Sequence of chain 1.A:
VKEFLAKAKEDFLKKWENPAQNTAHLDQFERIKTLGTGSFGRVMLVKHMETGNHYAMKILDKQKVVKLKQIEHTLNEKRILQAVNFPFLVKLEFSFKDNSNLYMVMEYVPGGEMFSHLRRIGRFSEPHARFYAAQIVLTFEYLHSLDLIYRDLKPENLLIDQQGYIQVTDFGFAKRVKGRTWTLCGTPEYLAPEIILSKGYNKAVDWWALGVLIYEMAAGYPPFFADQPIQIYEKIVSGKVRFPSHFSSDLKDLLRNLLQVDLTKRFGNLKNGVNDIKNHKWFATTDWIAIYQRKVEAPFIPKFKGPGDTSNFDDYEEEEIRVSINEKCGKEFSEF

The protein below binds the small molecule below.
Small molecule (SMILES): N[C@H](COc1cncc(C2=NCC3=NN=CC3=C2)c1)CC1=C2C=CCC=C2N=C1

Binding-site contacts:
Ligand atom C25 contacts residue THR184 of chain 1.A at 3.7 Å.
Ligand atom C9 contacts residue ARG57 of chain 1.A at 3.5 Å.
Ligand atom C17 contacts residue ASP185 of chain 1.A at 3.5 Å.
Ligand atom N28 contacts residue ALA71 of chain 1.A at 3.3 Å.
Ligand atom C20 contacts residue THR184 of chain 1.A at 3.9 Å.
Ligand atom N19 contacts residue ASP185 of chain 1.A at 3.5 Å.
Ligand atom N29 contacts residue GLU122 of chain 1.A at 3.6 Å.
Ligand atom C11 contacts residue LYS73 of chain 1.A at 3.6 Å.
Ligand atom C1 contacts residue THR52 of chain 1.A at 4.0 Å.
Ligand atom N29 contacts residue VAL124 of chain 1.A at 3.0 Å (h-bond).
Ligand atom N29 contacts residue LEU174 of chain 1.A at 3.6 Å.
Ligand atom C2 contacts residue THR52 of chain 1.A at 3.7 Å.
Ligand atom N29 contacts residue ALA71 of chain 1.A at 3.5 Å.
Ligand atom C17 contacts residue LYS73 of chain 1.A at 3.3 Å.
Ligand atom C24 contacts residue LEU174 of chain 1.A at 3.6 Å (hydrophobic).
Ligand atom C9 contacts residue GLY56 of chain 1.A at 3.6 Å.
Ligand atom N23 contacts residue THR184 of chain 1.A at 3.7 Å.
Ligand atom C26 contacts residue ALA71 of chain 1.A at 3.4 Å (hydrophobic).
Ligand atom C21 contacts residue LYS73 of chain 1.A at 3.7 Å.
Ligand atom C1 contacts residue GLY53 of chain 1.A at 3.6 Å.
Ligand atom C27 contacts residue ALA71 of chain 1.A at 3.8 Å (hydrophobic).
Ligand atom C4 contacts residue THR52 of chain 1.A at 4.0 Å.
Ligand atom C11 contacts residue LEU75 of chain 1.A at 3.8 Å (hydrophobic).
Ligand atom N28 contacts residue TYR123 of chain 1.A at 3.7 Å.
Ligand atom C18 contacts residue VAL58 of chain 1.A at 3.8 Å (hydrophobic).
Ligand atom C9 contacts residue VAL58 of chain 1.A at 4.0 Å (hydrophobic).
Ligand atom C24 contacts residue ALA71 of chain 1.A at 3.7 Å (hydrophobic).
Ligand atom C3 contacts residue GLY53 of chain 1.A at 3.8 Å.
Ligand atom N29 contacts residue TYR123 of chain 1.A at 3.6 Å.
Ligand atom N28 contacts residue GLU122 of chain 1.A at 2.7 Å (salt-bridge).
Ligand atom C6 contacts residue THR52 of chain 1.A at 3.2 Å.
Ligand atom N19 contacts residue LYS73 of chain 1.A at 2.6 Å (salt-bridge).
Ligand atom C21 contacts residue ASP185 of chain 1.A at 3.7 Å.
Ligand atom C2 contacts residue GLY53 of chain 1.A at 3.7 Å.
Ligand atom C4 contacts residue GLY56 of chain 1.A at 4.0 Å.
Ligand atom N28 contacts residue VAL124 of chain 1.A at 3.5 Å (h-bond).
Ligand atom C27 contacts residue LEU174 of chain 1.A at 3.4 Å (hydrophobic).
Ligand atom C16 contacts residue VAL58 of chain 1.A at 3.8 Å (hydrophobic).
Ligand atom C26 contacts residue GLU122 of chain 1.A at 3.6 Å.
Ligand atom C4 contacts residue GLY53 of chain 1.A at 3.6 Å.